Binding-site contacts:
Ligand atom C1 contacts residue NAG1 of chain 60.Z at 1.7 Å.
Ligand atom C2 contacts residue HIS2 of chain 60.F at 4.5 Å.
Ligand atom C3 contacts residue NAG1 of chain 60.Z at 4.1 Å.
Ligand atom O5 contacts residue NAG1 of chain 60.Z at 2.5 Å (h-bond).
Ligand atom O2 contacts residue NAG1 of chain 60.Z at 3.4 Å (h-bond).
Ligand atom O2 contacts residue BMA1 of chain 60.BA at 3.0 Å (h-bond).
Ligand atom C4 contacts residue BMA1 of chain 60.BA at 3.6 Å.
Ligand atom C2 contacts residue BMA1 of chain 60.BA at 3.2 Å.
Ligand atom O6 contacts residue NAG1 of chain 60.Z at 4.5 Å.
Ligand atom C3 contacts residue BMA1 of chain 60.BA at 2.5 Å.
Ligand atom O4 contacts residue BMA1 of chain 60.BA at 4.0 Å.
Ligand atom O2 contacts residue HIS2 of chain 60.F at 3.4 Å (h-bond).
Ligand atom C5 contacts residue NAG1 of chain 60.Z at 3.8 Å.
Ligand atom C2 contacts residue NAG1 of chain 60.Z at 2.9 Å.
Ligand atom O3 contacts residue BMA1 of chain 60.BA at 1.1 Å.

This small molecule binds to this protein.
Small molecule (SMILES): OC[C@H]1O[C@@H](O)[C@@H](O)[C@@H](O)[C@@H]1O

Sequence of chain 60.F:
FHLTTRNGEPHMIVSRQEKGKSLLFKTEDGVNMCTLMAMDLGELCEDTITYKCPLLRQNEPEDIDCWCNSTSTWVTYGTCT